The protein below binds the small molecule below.
Small molecule (SMILES): CC(=O)N[C@@H]1[C@@H](O)[C@H](O)[C@@H](CO)O[C@H]1O

Binding-site contacts:
Ligand atom O5 contacts residue GLN19 of chain 1.G at 3.4 Å (h-bond).
Ligand atom C1 contacts residue ASN27 of chain 1.G at 1.4 Å.
Ligand atom C4 contacts residue ASN27 of chain 1.G at 4.3 Å.
Ligand atom C5 contacts residue ASN27 of chain 1.G at 3.4 Å.
Ligand atom C3 contacts residue ASN27 of chain 1.G at 3.9 Å.
Ligand atom O6 contacts residue GLN19 of chain 1.G at 4.5 Å.
Ligand atom C6 contacts residue ASN27 of chain 1.G at 4.2 Å.
Ligand atom O5 contacts residue ASN27 of chain 1.G at 2.3 Å (h-bond).
Ligand atom C6 contacts residue GLN19 of chain 1.G at 3.5 Å.
Ligand atom O7 contacts residue ASN27 of chain 1.G at 3.6 Å (h-bond).
Ligand atom N2 contacts residue ASN27 of chain 1.G at 3.0 Å (h-bond).
Ligand atom C7 contacts residue ASN27 of chain 1.G at 3.5 Å.
Ligand atom C1 contacts residue GLN19 of chain 1.G at 4.2 Å.
Ligand atom C2 contacts residue ASN27 of chain 1.G at 2.6 Å.
Ligand atom C5 contacts residue GLN19 of chain 1.G at 3.8 Å.

Sequence of chain 1.G:
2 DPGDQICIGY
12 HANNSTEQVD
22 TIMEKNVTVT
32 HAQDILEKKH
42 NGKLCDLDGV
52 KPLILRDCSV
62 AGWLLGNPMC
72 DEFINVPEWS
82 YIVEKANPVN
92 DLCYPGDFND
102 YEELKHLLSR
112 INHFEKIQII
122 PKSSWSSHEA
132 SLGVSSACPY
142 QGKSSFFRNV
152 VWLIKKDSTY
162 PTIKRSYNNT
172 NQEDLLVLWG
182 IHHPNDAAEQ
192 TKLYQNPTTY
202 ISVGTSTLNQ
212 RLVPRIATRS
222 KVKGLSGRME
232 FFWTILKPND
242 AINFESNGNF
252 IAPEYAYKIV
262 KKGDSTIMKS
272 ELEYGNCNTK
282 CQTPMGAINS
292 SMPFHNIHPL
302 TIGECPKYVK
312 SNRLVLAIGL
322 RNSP